A protein and the small-molecule ligand that binds it are described below.
Small molecule (SMILES): CC(=O)N[C@H]1[C@H](O[C@H]2O[C@H](CO)[C@H](O)[C@H](O)[C@H]2O)[C@@H](NC(C)=O)CO[C@@H]1C

Binding-site contacts:
Ligand atom O7 contacts residue THR62 of chain 1.D at 3.8 Å.
Ligand atom O5 contacts residue ASN60 of chain 1.D at 4.4 Å.
Ligand atom C2 contacts residue ASN60 of chain 1.D at 4.4 Å.
Ligand atom C3 contacts residue SER63 of chain 1.D at 3.7 Å.
Ligand atom C2 contacts residue SER63 of chain 1.D at 2.3 Å.
Ligand atom O7 contacts residue SER63 of chain 1.D at 3.9 Å.
Ligand atom C1 contacts residue ASN60 of chain 1.D at 4.0 Å.
Ligand atom O10 contacts residue GLU59 of chain 1.D at 3.7 Å.
Ligand atom O5 contacts residue TYR50 of chain 1.D at 3.3 Å (h-bond).
Ligand atom C7 contacts residue SER63 of chain 1.D at 3.5 Å.
Ligand atom C8 contacts residue THR62 of chain 1.D at 3.5 Å.
Ligand atom O5 contacts residue SER63 of chain 1.D at 2.3 Å (h-bond).
Ligand atom C1 contacts residue TYR50 of chain 1.D at 4.2 Å (hydrophobic).
Ligand atom C5 contacts residue TYR50 of chain 1.D at 2.6 Å (hydrophobic).
Ligand atom N2 contacts residue THR62 of chain 1.D at 4.2 Å.
Ligand atom C7 contacts residue THR62 of chain 1.D at 3.6 Å.
Ligand atom N4 contacts residue TYR50 of chain 1.D at 4.1 Å.
Ligand atom C1 contacts residue SER63 of chain 1.D at 1.4 Å.
Ligand atom N2 contacts residue SER63 of chain 1.D at 2.8 Å (h-bond).
Ligand atom O5 contacts residue GLU59 of chain 1.D at 4.4 Å.
Ligand atom O7 contacts residue ASN60 of chain 1.D at 4.0 Å.
Ligand atom C5 contacts residue SER63 of chain 1.D at 3.6 Å.
Ligand atom C4 contacts residue TYR50 of chain 1.D at 3.9 Å (hydrophobic).
Ligand atom C6 contacts residue TYR50 of chain 1.D at 2.3 Å (hydrophobic).
Ligand atom C6 contacts residue LYS56 of chain 1.D at 3.6 Å.
Ligand atom C4 contacts residue SER63 of chain 1.D at 4.1 Å.

Sequence of chain 1.D:
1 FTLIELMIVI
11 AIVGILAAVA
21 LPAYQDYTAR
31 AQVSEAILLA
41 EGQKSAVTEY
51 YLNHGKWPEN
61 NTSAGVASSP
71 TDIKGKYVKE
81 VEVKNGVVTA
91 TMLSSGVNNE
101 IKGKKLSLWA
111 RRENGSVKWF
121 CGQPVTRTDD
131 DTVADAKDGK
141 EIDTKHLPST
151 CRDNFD